Binding-site contacts:
Ligand atom N12 contacts residue TYR97 of chain 1.A at 3.7 Å.
Ligand atom C5 contacts residue ILE104 of chain 1.A at 3.6 Å (hydrophobic).
Ligand atom C15 contacts residue PRO40 of chain 1.A at 3.7 Å (hydrophobic).
Ligand atom C1 contacts residue PRO40 of chain 1.A at 3.9 Å (hydrophobic).
Ligand atom C2 contacts residue ILE104 of chain 1.A at 4.2 Å (hydrophobic).
Ligand atom C9 contacts residue ILE104 of chain 1.A at 4.0 Å (hydrophobic).
Ligand atom C2 contacts residue PRO40 of chain 1.A at 3.6 Å (hydrophobic).
Ligand atom N16 contacts residue PRO40 of chain 1.A at 3.8 Å.
Ligand atom N14 contacts residue ILE104 of chain 1.A at 4.1 Å.
Ligand atom C3 contacts residue VAL45 of chain 1.A at 3.6 Å (hydrophobic).
Ligand atom C19 contacts residue LEU52 of chain 1.A at 3.9 Å (hydrophobic).
Ligand atom N12 contacts residue ASN98 of chain 1.A at 2.6 Å (h-bond).
Ligand atom C15 contacts residue ILE104 of chain 1.A at 3.8 Å (hydrophobic).
Ligand atom C2 contacts residue VAL45 of chain 1.A at 3.6 Å (hydrophobic).
Ligand atom C7 contacts residue LEU52 of chain 1.A at 4.1 Å (hydrophobic).
Ligand atom C8 contacts residue LEU52 of chain 1.A at 4.0 Å (hydrophobic).
Ligand atom N12 contacts residue ILE104 of chain 1.A at 4.0 Å.
Ligand atom N10 contacts residue ASN98 of chain 1.A at 3.2 Å (h-bond).
Ligand atom O11 contacts residue TYR97 of chain 1.A at 4.1 Å.
Ligand atom C13 contacts residue LEU50 of chain 1.A at 4.1 Å (hydrophobic).
Ligand atom C9 contacts residue TYR97 of chain 1.A at 4.2 Å (hydrophobic).
Ligand atom O11 contacts residue TYR55 of chain 1.A at 3.9 Å.
Ligand atom C19 contacts residue ASN98 of chain 1.A at 3.4 Å.
Ligand atom C4 contacts residue ILE104 of chain 1.A at 3.9 Å (hydrophobic).
Ligand atom C17 contacts residue ILE104 of chain 1.A at 4.0 Å (hydrophobic).
Ligand atom C6 contacts residue ILE104 of chain 1.A at 3.8 Å (hydrophobic).
Ligand atom C1 contacts residue ILE104 of chain 1.A at 3.9 Å (hydrophobic).
Ligand atom C15 contacts residue TRP39 of chain 1.A at 3.2 Å (hydrophobic).
Ligand atom C17 contacts residue TRP39 of chain 1.A at 4.2 Å (hydrophobic).
Ligand atom N10 contacts residue ILE104 of chain 1.A at 3.8 Å.
Ligand atom O11 contacts residue CYS94 of chain 1.A at 3.9 Å.
Ligand atom N16 contacts residue TRP39 of chain 1.A at 3.0 Å.
Ligand atom C21 contacts residue ASN98 of chain 1.A at 3.4 Å.
Ligand atom O11 contacts residue ASN98 of chain 1.A at 3.1 Å (h-bond).
Ligand atom C4 contacts residue ASN98 of chain 1.A at 4.0 Å.
Ligand atom O20 contacts residue LEU52 of chain 1.A at 3.5 Å.
Ligand atom N10 contacts residue TYR97 of chain 1.A at 4.0 Å.
Ligand atom N16 contacts residue ILE104 of chain 1.A at 3.8 Å.
Ligand atom C9 contacts residue ASN98 of chain 1.A at 3.6 Å.
Ligand atom C5 contacts residue ASN98 of chain 1.A at 4.0 Å.

A protein and the small-molecule ligand that binds it are described below.
Small molecule (SMILES): CC(=O)Nc1cc(Cn2ccnc2)c2cccc(O)c2n1

Sequence of chain 1.A:
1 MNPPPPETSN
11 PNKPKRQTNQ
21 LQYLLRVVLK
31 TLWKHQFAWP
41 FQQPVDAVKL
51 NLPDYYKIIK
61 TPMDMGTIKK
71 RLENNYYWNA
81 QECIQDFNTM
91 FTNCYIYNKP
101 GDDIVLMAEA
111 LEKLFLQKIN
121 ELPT